Sequence of chain 1.A:
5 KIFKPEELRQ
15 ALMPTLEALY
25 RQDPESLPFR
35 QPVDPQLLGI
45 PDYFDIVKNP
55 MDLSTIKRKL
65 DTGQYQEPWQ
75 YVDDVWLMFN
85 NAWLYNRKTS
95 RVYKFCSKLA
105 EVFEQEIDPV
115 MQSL

Binding-site contacts:
Ligand atom CAD contacts residue ILE44 of chain 1.A at 4.2 Å (hydrophobic).
Ligand atom CAH contacts residue TYR47 of chain 1.A at 4.4 Å (hydrophobic).
Ligand atom OAB contacts residue TYR89 of chain 1.A at 4.3 Å.
Ligand atom CAI contacts residue ILE44 of chain 1.A at 4.0 Å (hydrophobic).
Ligand atom CAH contacts residue VAL37 of chain 1.A at 4.0 Å (hydrophobic).
Ligand atom CAH contacts residue ASN90 of chain 1.A at 3.9 Å.
Ligand atom OAB contacts residue ALA86 of chain 1.A at 4.5 Å.
Ligand atom CAA contacts residue VAL37 of chain 1.A at 3.6 Å (hydrophobic).
Ligand atom NAG contacts residue ASN90 of chain 1.A at 2.8 Å (h-bond).
Ligand atom CAA contacts residue PRO32 of chain 1.A at 3.8 Å (hydrophobic).
Ligand atom CAA contacts residue PHE33 of chain 1.A at 3.9 Å (hydrophobic).
Ligand atom NAF contacts residue VAL37 of chain 1.A at 3.5 Å.
Ligand atom CAD contacts residue TYR89 of chain 1.A at 3.9 Å (hydrophobic).
Ligand atom CAD contacts residue ASN90 of chain 1.A at 3.5 Å.
Ligand atom CAH contacts residue VAL96 of chain 1.A at 3.8 Å (hydrophobic).
Ligand atom NAG contacts residue VAL96 of chain 1.A at 4.1 Å.
Ligand atom NAF contacts residue PRO32 of chain 1.A at 4.1 Å.
Ligand atom CAE contacts residue LEU42 of chain 1.A at 4.3 Å (hydrophobic).
Ligand atom OAB contacts residue ASN90 of chain 1.A at 2.9 Å (h-bond).
Ligand atom OAB contacts residue VAL96 of chain 1.A at 3.7 Å.
Ligand atom NAF contacts residue VAL96 of chain 1.A at 4.0 Å.
Ligand atom OAB contacts residue TYR47 of chain 1.A at 4.0 Å.
Ligand atom BR contacts residue ILE44 of chain 1.A at 4.2 Å.
Ligand atom CAJ contacts residue VAL96 of chain 1.A at 4.1 Å (hydrophobic).
Ligand atom NAG contacts residue TYR89 of chain 1.A at 3.7 Å.
Ligand atom CAI contacts residue LEU42 of chain 1.A at 4.5 Å (hydrophobic).
Ligand atom CAA contacts residue VAL96 of chain 1.A at 4.0 Å (hydrophobic).
Ligand atom CAE contacts residue ILE44 of chain 1.A at 4.4 Å (hydrophobic).
Ligand atom BR contacts residue LEU42 of chain 1.A at 3.9 Å.
Ligand atom CAJ contacts residue ASN90 of chain 1.A at 3.9 Å.

The protein below binds the small molecule below.
Small molecule (SMILES): CNC(=O)c1cc(Br)c[nH]1